Sequence of chain 28.C:
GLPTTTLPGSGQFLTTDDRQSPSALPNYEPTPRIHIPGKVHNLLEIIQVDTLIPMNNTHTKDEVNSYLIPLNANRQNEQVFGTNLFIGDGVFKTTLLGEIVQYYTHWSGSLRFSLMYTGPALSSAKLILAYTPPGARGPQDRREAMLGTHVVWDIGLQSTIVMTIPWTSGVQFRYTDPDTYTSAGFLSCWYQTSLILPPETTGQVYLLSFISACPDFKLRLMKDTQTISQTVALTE

Sequence of chain 27.A:
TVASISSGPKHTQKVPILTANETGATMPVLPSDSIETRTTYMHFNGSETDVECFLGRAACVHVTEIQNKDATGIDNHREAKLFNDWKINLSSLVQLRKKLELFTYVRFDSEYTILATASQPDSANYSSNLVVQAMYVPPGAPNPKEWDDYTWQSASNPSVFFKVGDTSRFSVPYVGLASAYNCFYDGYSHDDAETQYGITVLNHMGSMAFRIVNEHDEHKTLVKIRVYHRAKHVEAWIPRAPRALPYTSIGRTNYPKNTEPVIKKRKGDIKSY

A protein and the small-molecule ligand that binds it are described below.
Small molecule (SMILES): Cc1cc(CCCCCOc2ccc(C3=NCCO3)cc2Cl)on1

Sequence of chain 27.C:
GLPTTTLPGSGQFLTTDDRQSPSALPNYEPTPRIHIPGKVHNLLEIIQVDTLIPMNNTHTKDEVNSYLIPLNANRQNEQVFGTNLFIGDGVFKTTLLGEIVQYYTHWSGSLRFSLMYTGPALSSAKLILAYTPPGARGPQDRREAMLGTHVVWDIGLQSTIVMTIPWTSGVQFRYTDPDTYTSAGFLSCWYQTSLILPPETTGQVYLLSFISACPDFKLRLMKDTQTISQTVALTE

Binding-site contacts:
Ligand atom C5C contacts residue TYR152 of chain 27.A at 3.9 Å (hydrophobic).
Ligand atom C4A contacts residue PRO174 of chain 27.A at 3.3 Å (hydrophobic).
Ligand atom C2A contacts residue MET224 of chain 27.A at 3.4 Å (hydrophobic).
Ligand atom C4B contacts residue PHE186 of chain 27.A at 3.4 Å (hydrophobic).
Ligand atom N2 contacts residue ASN219 of chain 27.A at 3.6 Å.
Ligand atom C4B contacts residue MET224 of chain 27.A at 3.8 Å (hydrophobic).
Ligand atom O1 contacts residue MET221 of chain 27.A at 3.2 Å (h-bond).
Ligand atom C5A contacts residue ALA150 of chain 27.A at 3.9 Å (hydrophobic).
Ligand atom N3A contacts residue ALA24 of chain 27.C at 3.6 Å.
Ligand atom C5C contacts residue VAL188 of chain 27.A at 3.9 Å (hydrophobic).
Ligand atom C3C contacts residue TYR128 of chain 27.A at 3.4 Å (hydrophobic).
Ligand atom C1B contacts residue VAL188 of chain 27.A at 3.9 Å (hydrophobic).
Ligand atom CL1 contacts residue ILE104 of chain 27.A at 3.5 Å.
Ligand atom CL1 contacts residue TYR128 of chain 27.A at 3.3 Å.
Ligand atom C3B contacts residue TYR152 of chain 27.A at 3.7 Å (hydrophobic).
Ligand atom O1A contacts residue MET224 of chain 27.A at 2.8 Å.
Ligand atom C1C contacts residue TYR128 of chain 27.A at 3.7 Å (hydrophobic).
Ligand atom C5B contacts residue PHE186 of chain 27.A at 3.5 Å (hydrophobic).
Ligand atom C2A contacts residue PHE186 of chain 27.A at 3.2 Å (hydrophobic).
Ligand atom N3A contacts residue PRO174 of chain 27.A at 3.7 Å.
Ligand atom C5B contacts residue MET224 of chain 27.A at 3.5 Å (hydrophobic).
Ligand atom C5C contacts residue VAL191 of chain 27.A at 3.9 Å (hydrophobic).
Ligand atom C5A contacts residue VAL176 of chain 27.A at 3.2 Å (hydrophobic).
Ligand atom C4B contacts residue TYR152 of chain 27.A at 3.8 Å (hydrophobic).
Ligand atom C31 contacts residue TYR197 of chain 27.A at 3.9 Å (hydrophobic).
Ligand atom C5A contacts residue PHE186 of chain 27.A at 3.4 Å (hydrophobic).
Ligand atom N3A contacts residue PHE186 of chain 27.A at 3.9 Å.
Ligand atom O1B contacts residue ILE104 of chain 27.A at 3.8 Å.
Ligand atom C2B contacts residue TYR152 of chain 27.A at 3.8 Å (hydrophobic).
Ligand atom C2C contacts residue TYR197 of chain 27.A at 3.8 Å (hydrophobic).
Ligand atom C2B contacts residue VAL188 of chain 27.A at 3.7 Å (hydrophobic).
Ligand atom C2C contacts residue TYR128 of chain 27.A at 3.8 Å (hydrophobic).
Ligand atom C5 contacts residue LEU106 of chain 27.A at 3.7 Å (hydrophobic).
Ligand atom C4 contacts residue LEU106 of chain 27.A at 3.6 Å (hydrophobic).
Ligand atom O1A contacts residue PHE186 of chain 27.A at 2.8 Å.
Ligand atom C1C contacts residue LEU106 of chain 27.A at 3.5 Å (hydrophobic).
Ligand atom C4C contacts residue VAL188 of chain 27.A at 3.9 Å (hydrophobic).
Ligand atom C5A contacts residue MET224 of chain 27.A at 3.5 Å (hydrophobic).
Ligand atom C4C contacts residue VAL191 of chain 27.A at 3.5 Å (hydrophobic).
Ligand atom C6B contacts residue TYR128 of chain 27.A at 3.8 Å (hydrophobic).